The small molecule below binds the protein below.
Small molecule (SMILES): Cn1c(=O)c2c(ncn2CC(=O)Nc2nc(-c3ccc(N=[N+]=N)cc3)cs2)n(C)c1=O

Binding-site contacts:
Ligand atom N7 contacts residue LEU850 of chain 1.B at 3.9 Å.
Ligand atom N5 contacts residue ASN855 of chain 1.B at 3.7 Å.
Ligand atom C4 contacts residue TRP711 of chain 1.B at 3.7 Å (hydrophobic).
Ligand atom C8 contacts residue GLU854 of chain 1.B at 3.5 Å.
Ligand atom O2 contacts residue GLU854 of chain 1.B at 3.2 Å (salt-bridge).
Ligand atom C5 contacts residue ARG852 of chain 1.B at 3.8 Å.
Ligand atom N1 contacts residue TRP711 of chain 1.B at 3.9 Å.
Ligand atom C6 contacts residue GLN979 of chain 1.B at 3.8 Å.
Ligand atom C16 contacts residue PHE853 of chain 1.B at 3.6 Å (hydrophobic).
Ligand atom C8 contacts residue TRP711 of chain 1.B at 3.9 Å (hydrophobic).
Ligand atom N5 contacts residue PHE853 of chain 1.B at 3.5 Å.
Ligand atom O2 contacts residue PHE853 of chain 1.B at 3.7 Å.
Ligand atom C5 contacts residue TRP711 of chain 1.B at 3.7 Å (hydrophobic).
Ligand atom C6 contacts residue LEU707 of chain 1.B at 3.9 Å (hydrophobic).
Ligand atom O1 contacts residue HIS983 of chain 1.B at 3.5 Å.
Ligand atom C9 contacts residue PHE853 of chain 1.B at 3.9 Å (hydrophobic).
Ligand atom N2 contacts residue TRP711 of chain 1.B at 3.7 Å.
Ligand atom O1 contacts residue TRP711 of chain 1.B at 3.6 Å.
Ligand atom C14 contacts residue LEU850 of chain 1.B at 4.0 Å (hydrophobic).
Ligand atom S contacts residue PHE716 of chain 1.B at 3.3 Å.
Ligand atom N contacts residue GLU854 of chain 1.B at 3.8 Å.
Ligand atom O1 contacts residue GLN979 of chain 1.B at 3.5 Å.
Ligand atom C17 contacts residue PHE853 of chain 1.B at 3.5 Å (hydrophobic).
Ligand atom C11 contacts residue PHE853 of chain 1.B at 3.8 Å (hydrophobic).
Ligand atom N6 contacts residue LEU850 of chain 1.B at 3.4 Å.
Ligand atom C17 contacts residue MET720 of chain 1.B at 3.6 Å (hydrophobic).
Ligand atom C1 contacts residue GLU854 of chain 1.B at 3.9 Å.
Ligand atom O contacts residue GLU854 of chain 1.B at 4.0 Å.
Ligand atom C contacts residue ASN855 of chain 1.B at 3.4 Å.
Ligand atom C4 contacts residue GLN979 of chain 1.B at 3.9 Å.
Ligand atom C3 contacts residue TRP711 of chain 1.B at 3.8 Å (hydrophobic).
Ligand atom C15 contacts residue PHE853 of chain 1.B at 3.9 Å (hydrophobic).
Ligand atom O2 contacts residue TRP711 of chain 1.B at 4.0 Å.
Ligand atom C7 contacts residue GLU854 of chain 1.B at 3.6 Å.
Ligand atom O contacts residue ASN855 of chain 1.B at 2.2 Å (h-bond).
Ligand atom C6 contacts residue TRP711 of chain 1.B at 3.6 Å (hydrophobic).
Ligand atom N3 contacts residue TRP711 of chain 1.B at 3.8 Å.
Ligand atom C17 contacts residue PHE716 of chain 1.B at 4.0 Å (hydrophobic).
Ligand atom C7 contacts residue TRP711 of chain 1.B at 3.8 Å (hydrophobic).
Ligand atom C10 contacts residue PHE853 of chain 1.B at 3.4 Å (hydrophobic).

Sequence of chain 1.B:
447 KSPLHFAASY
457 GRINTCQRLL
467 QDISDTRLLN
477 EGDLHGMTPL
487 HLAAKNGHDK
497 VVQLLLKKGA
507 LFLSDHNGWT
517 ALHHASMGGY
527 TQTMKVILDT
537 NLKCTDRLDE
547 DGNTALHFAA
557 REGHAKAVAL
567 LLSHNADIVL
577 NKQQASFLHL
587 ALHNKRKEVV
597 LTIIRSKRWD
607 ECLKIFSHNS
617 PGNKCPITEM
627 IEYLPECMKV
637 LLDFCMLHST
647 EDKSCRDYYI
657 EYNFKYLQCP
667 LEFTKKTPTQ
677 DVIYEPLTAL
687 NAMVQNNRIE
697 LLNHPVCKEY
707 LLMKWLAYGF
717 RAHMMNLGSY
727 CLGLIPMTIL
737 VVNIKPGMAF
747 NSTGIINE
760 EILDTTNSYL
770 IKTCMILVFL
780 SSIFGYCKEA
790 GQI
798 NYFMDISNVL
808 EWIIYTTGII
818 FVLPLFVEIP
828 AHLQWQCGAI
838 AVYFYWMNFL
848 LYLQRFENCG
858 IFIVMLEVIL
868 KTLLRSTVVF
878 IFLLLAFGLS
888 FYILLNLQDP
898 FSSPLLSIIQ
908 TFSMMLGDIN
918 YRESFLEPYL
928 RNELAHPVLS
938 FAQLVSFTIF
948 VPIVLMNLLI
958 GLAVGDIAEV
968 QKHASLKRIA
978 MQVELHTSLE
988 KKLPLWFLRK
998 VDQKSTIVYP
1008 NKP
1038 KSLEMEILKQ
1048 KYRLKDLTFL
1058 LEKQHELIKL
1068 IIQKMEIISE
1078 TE